Binding-site contacts:
Ligand atom C5 contacts residue CYS6 of chain 1.Q at 4.5 Å (hydrophobic).
Ligand atom C2 contacts residue CYS11 of chain 1.Q at 3.9 Å (hydrophobic).
Ligand atom C2 contacts residue LEU16 of chain 1.Q at 4.4 Å (hydrophobic).
Ligand atom C7 contacts residue ALA14 of chain 1.R at 3.7 Å (hydrophobic).
Ligand atom C1 contacts residue CYS6 of chain 1.Q at 3.3 Å (hydrophobic).
Ligand atom C1 contacts residue LEU11 of chain 1.R at 3.8 Å (hydrophobic).
Ligand atom C4 contacts residue HIS10 of chain 1.R at 4.1 Å.
Ligand atom C3 contacts residue LEU11 of chain 1.R at 4.3 Å (hydrophobic).
Ligand atom C5 contacts residue CYS7 of chain 1.R at 4.4 Å (hydrophobic).
Ligand atom C3 contacts residue ALA14 of chain 1.R at 4.5 Å (hydrophobic).
Ligand atom O1 contacts residue CYS6 of chain 1.Q at 2.6 Å (h-bond).
Ligand atom C1 contacts residue VAL10 of chain 1.Q at 4.4 Å (hydrophobic).
Ligand atom C2 contacts residue VAL10 of chain 1.Q at 4.4 Å (hydrophobic).
Ligand atom C2 contacts residue LEU11 of chain 1.R at 4.3 Å (hydrophobic).
Ligand atom C3 contacts residue LEU16 of chain 1.Q at 4.3 Å (hydrophobic).
Ligand atom C6 contacts residue CYS7 of chain 1.R at 4.2 Å (hydrophobic).
Ligand atom C5 contacts residue LEU11 of chain 1.R at 3.4 Å (hydrophobic).
Ligand atom O1 contacts residue LEU11 of chain 1.R at 4.5 Å.
Ligand atom C7 contacts residue LEU16 of chain 1.Q at 3.7 Å (hydrophobic).
Ligand atom O1 contacts residue VAL10 of chain 1.Q at 3.4 Å.
Ligand atom O1 contacts residue CYS11 of chain 1.Q at 2.8 Å (h-bond).
Ligand atom C1 contacts residue CYS11 of chain 1.Q at 3.9 Å (hydrophobic).
Ligand atom C4 contacts residue LEU11 of chain 1.R at 3.9 Å (hydrophobic).
Ligand atom C6 contacts residue CYS6 of chain 1.Q at 3.2 Å (hydrophobic).
Ligand atom C6 contacts residue LEU11 of chain 1.R at 3.4 Å (hydrophobic).
Ligand atom O1 contacts residue SER9 of chain 1.Q at 3.6 Å.
Ligand atom C5 contacts residue HIS10 of chain 1.R at 4.1 Å.

Sequence of chain 1.Q:
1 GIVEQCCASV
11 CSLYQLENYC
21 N

Sequence of chain 1.R:
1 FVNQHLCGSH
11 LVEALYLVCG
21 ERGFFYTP

The small molecule below binds the protein below.
Small molecule (SMILES): Cc1cccc(O)c1